Sequence of chain 1.F:
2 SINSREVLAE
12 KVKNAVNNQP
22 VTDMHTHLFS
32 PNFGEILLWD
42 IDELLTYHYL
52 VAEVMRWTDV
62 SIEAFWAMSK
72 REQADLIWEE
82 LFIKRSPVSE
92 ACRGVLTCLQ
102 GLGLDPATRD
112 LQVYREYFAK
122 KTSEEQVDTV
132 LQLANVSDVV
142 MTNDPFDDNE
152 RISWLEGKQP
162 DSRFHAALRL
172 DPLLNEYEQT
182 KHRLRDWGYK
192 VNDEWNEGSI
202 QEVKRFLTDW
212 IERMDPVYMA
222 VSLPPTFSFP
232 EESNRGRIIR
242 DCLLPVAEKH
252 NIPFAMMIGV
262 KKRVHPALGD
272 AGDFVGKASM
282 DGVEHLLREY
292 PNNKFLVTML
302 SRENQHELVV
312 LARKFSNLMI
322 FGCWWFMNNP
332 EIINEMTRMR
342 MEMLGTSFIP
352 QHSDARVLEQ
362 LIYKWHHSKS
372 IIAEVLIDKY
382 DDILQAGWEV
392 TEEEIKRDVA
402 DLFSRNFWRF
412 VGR

Binding-site contacts:
Ligand atom O5 contacts residue TRP325 of chain 1.F at 2.8 Å (h-bond).
Ligand atom C5 contacts residue TRP325 of chain 1.F at 3.5 Å (hydrophobic).
Ligand atom C6 contacts residue HIS28 of chain 1.F at 3.8 Å.
Ligand atom C2 contacts residue ZN1 of chain 1.EA at 3.8 Å.
Ligand atom C4 contacts residue ZN1 of chain 1.EA at 3.6 Å.
Ligand atom O6B contacts residue HIS26 of chain 1.F at 3.3 Å (h-bond).
Ligand atom O6A contacts residue MET258 of chain 1.F at 3.8 Å.
Ligand atom C2 contacts residue ARG357 of chain 1.F at 3.8 Å.
Ligand atom O3 contacts residue HIS49 of chain 1.F at 3.0 Å (h-bond).
Ligand atom O6A contacts residue TRP325 of chain 1.F at 3.8 Å.
Ligand atom O6B contacts residue ZN1 of chain 1.EA at 2.4 Å.
Ligand atom C3 contacts residue TRP326 of chain 1.F at 3.9 Å (hydrophobic).
Ligand atom C4 contacts residue ARG357 of chain 1.F at 3.8 Å.
Ligand atom O5 contacts residue HIS26 of chain 1.F at 3.7 Å.
Ligand atom O5 contacts residue ASP355 of chain 1.F at 3.1 Å (salt-bridge).
Ligand atom C5 contacts residue ZN1 of chain 1.EA at 2.9 Å.
Ligand atom O1 contacts residue TYR50 of chain 1.F at 2.6 Å (h-bond).
Ligand atom O3 contacts residue TRP326 of chain 1.F at 4.0 Å.
Ligand atom O2 contacts residue ARG357 of chain 1.F at 2.5 Å (salt-bridge).
Ligand atom C6 contacts residue ZN1 of chain 1.EA at 3.0 Å.
Ligand atom O3 contacts residue ARG357 of chain 1.F at 3.1 Å (salt-bridge).
Ligand atom O1 contacts residue ASP355 of chain 1.F at 3.3 Å (salt-bridge).
Ligand atom O2 contacts residue HIS49 of chain 1.F at 3.6 Å.
Ligand atom C1 contacts residue TRP326 of chain 1.F at 3.6 Å (hydrophobic).
Ligand atom C1 contacts residue TYR50 of chain 1.F at 3.3 Å (hydrophobic).
Ligand atom O6B contacts residue ARG170 of chain 1.F at 3.0 Å (salt-bridge).
Ligand atom O6B contacts residue HIS28 of chain 1.F at 2.9 Å (h-bond).
Ligand atom C2 contacts residue ASP355 of chain 1.F at 3.9 Å.
Ligand atom C6 contacts residue MET258 of chain 1.F at 3.6 Å (hydrophobic).
Ligand atom O1 contacts residue TRP326 of chain 1.F at 3.6 Å.
Ligand atom O5 contacts residue HIS28 of chain 1.F at 3.5 Å (h-bond).
Ligand atom O5 contacts residue ZN1 of chain 1.EA at 2.0 Å.
Ligand atom C6 contacts residue ARG170 of chain 1.F at 3.4 Å.
Ligand atom C3 contacts residue ARG357 of chain 1.F at 3.9 Å.
Ligand atom O6B contacts residue MET258 of chain 1.F at 3.3 Å.
Ligand atom O6A contacts residue ARG170 of chain 1.F at 2.6 Å (salt-bridge).
Ligand atom C5 contacts residue HIS28 of chain 1.F at 3.9 Å.
Ligand atom C4 contacts residue HIS28 of chain 1.F at 3.8 Å.
Ligand atom O6A contacts residue SER223 of chain 1.F at 3.7 Å.
Ligand atom O4 contacts residue ARG357 of chain 1.F at 3.8 Å.

This small molecule binds to this protein.
Small molecule (SMILES): O=C[C@H](O)[C@@H](O)[C@H](O)[C@H](O)C(=O)O